Binding-site contacts:
Ligand atom C13 contacts residue CYS77 of chain 1.A at 3.7 Å (hydrophobic).
Ligand atom F33 contacts residue PHE145 of chain 1.A at 3.8 Å.
Ligand atom F30 contacts residue ILE154 of chain 1.A at 3.2 Å.
Ligand atom O41 contacts residue ARG121 of chain 1.A at 3.9 Å.
Ligand atom C25 contacts residue HIS236 of chain 1.A at 3.7 Å.
Ligand atom F42 contacts residue MET122 of chain 1.A at 3.9 Å.
Ligand atom F29 contacts residue CYS77 of chain 1.A at 3.7 Å.
Ligand atom C12 contacts residue CYS77 of chain 1.A at 3.7 Å (hydrophobic).
Ligand atom C47 contacts residue LEU49 of chain 1.A at 3.9 Å (hydrophobic).
Ligand atom C47 contacts residue LEU44 of chain 1.A at 3.6 Å (hydrophobic).
Ligand atom C2 contacts residue ALA84 of chain 1.A at 3.8 Å (hydrophobic).
Ligand atom C1 contacts residue HIS80 of chain 1.A at 3.6 Å.
Ligand atom F33 contacts residue ILE157 of chain 1.A at 3.8 Å.
Ligand atom F33 contacts residue PHE158 of chain 1.A at 3.2 Å.
Ligand atom F28 contacts residue HIS236 of chain 1.A at 3.1 Å.
Ligand atom C21 contacts residue PHE145 of chain 1.A at 3.6 Å (hydrophobic).
Ligand atom O23 contacts residue PHE135 of chain 1.A at 3.8 Å.
Ligand atom C10 contacts residue ILE157 of chain 1.A at 3.8 Å (hydrophobic).
Ligand atom F27 contacts residue HIS236 of chain 1.A at 2.9 Å.
Ligand atom C1 contacts residue LEU81 of chain 1.A at 3.6 Å (hydrophobic).
Ligand atom F42 contacts residue ARG121 of chain 1.A at 3.0 Å.
Ligand atom F26 contacts residue MET115 of chain 1.A at 3.8 Å.
Ligand atom C47 contacts residue PHE134 of chain 1.A at 3.5 Å (hydrophobic).
Ligand atom F33 contacts residue ILE154 of chain 1.A at 3.4 Å.
Ligand atom C43 contacts residue ALA125 of chain 1.A at 3.5 Å (hydrophobic).
Ligand atom C20 contacts residue PHE145 of chain 1.A at 3.6 Å (hydrophobic).
Ligand atom O36 contacts residue MET122 of chain 1.A at 3.6 Å.
Ligand atom F32 contacts residue LEU148 of chain 1.A at 3.5 Å.
Ligand atom C37 contacts residue ALA84 of chain 1.A at 3.7 Å (hydrophobic).
Ligand atom C46 contacts residue GLN43 of chain 1.A at 3.6 Å.
Ligand atom C38 contacts residue MET122 of chain 1.A at 3.6 Å (hydrophobic).
Ligand atom F31 contacts residue LEU153 of chain 1.A at 3.1 Å.
Ligand atom F26 contacts residue ILE157 of chain 1.A at 3.8 Å.
Ligand atom C19 contacts residue PHE145 of chain 1.A at 3.6 Å (hydrophobic).
Ligand atom C18 contacts residue VAL133 of chain 1.A at 3.8 Å (hydrophobic).
Ligand atom C2 contacts residue HIS80 of chain 1.A at 3.7 Å.
Ligand atom O22 contacts residue PHE135 of chain 1.A at 3.6 Å.
Ligand atom C19 contacts residue ILE154 of chain 1.A at 3.7 Å (hydrophobic).
Ligand atom F30 contacts residue ILE157 of chain 1.A at 3.2 Å.
Ligand atom F28 contacts residue LEU81 of chain 1.A at 3.2 Å.

The protein below binds the small molecule below.
Small molecule (SMILES): CC(C)(O)CN1C(=O)[C@H](F)C[C@H]1C(=O)N1CC[C@@]2(S(=O)(=O)c3ccc(F)cc3)c3ccc(C(F)(C(F)(F)F)C(F)(F)F)cc3CC[C@@H]12

Sequence of chain 1.A:
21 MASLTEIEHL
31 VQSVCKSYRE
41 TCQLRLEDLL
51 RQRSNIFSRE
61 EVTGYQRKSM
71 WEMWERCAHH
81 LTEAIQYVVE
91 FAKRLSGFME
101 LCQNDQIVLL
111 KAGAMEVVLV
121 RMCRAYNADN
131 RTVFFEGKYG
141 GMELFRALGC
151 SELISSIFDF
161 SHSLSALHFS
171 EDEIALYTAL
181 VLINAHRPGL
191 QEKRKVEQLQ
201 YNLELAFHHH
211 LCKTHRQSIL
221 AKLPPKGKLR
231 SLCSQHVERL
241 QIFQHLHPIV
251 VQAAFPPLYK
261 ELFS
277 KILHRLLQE